Binding-site contacts:
Ligand atom O7 contacts residue ASN616 of chain 1.C at 4.2 Å.
Ligand atom N2 contacts residue ASN616 of chain 1.C at 2.9 Å (h-bond).
Ligand atom C1 contacts residue ASN616 of chain 1.C at 1.4 Å.
Ligand atom O5 contacts residue ASN616 of chain 1.C at 2.4 Å (h-bond).
Ligand atom O5 contacts residue CYS617 of chain 1.C at 4.5 Å.
Ligand atom C5 contacts residue ASN616 of chain 1.C at 3.7 Å.
Ligand atom C8 contacts residue ASN616 of chain 1.C at 4.5 Å.
Ligand atom C4 contacts residue ASN616 of chain 1.C at 4.2 Å.
Ligand atom C2 contacts residue ASN616 of chain 1.C at 2.5 Å.
Ligand atom C3 contacts residue ASN616 of chain 1.C at 3.8 Å.
Ligand atom C7 contacts residue ASN616 of chain 1.C at 3.8 Å.

Sequence of chain 1.C:
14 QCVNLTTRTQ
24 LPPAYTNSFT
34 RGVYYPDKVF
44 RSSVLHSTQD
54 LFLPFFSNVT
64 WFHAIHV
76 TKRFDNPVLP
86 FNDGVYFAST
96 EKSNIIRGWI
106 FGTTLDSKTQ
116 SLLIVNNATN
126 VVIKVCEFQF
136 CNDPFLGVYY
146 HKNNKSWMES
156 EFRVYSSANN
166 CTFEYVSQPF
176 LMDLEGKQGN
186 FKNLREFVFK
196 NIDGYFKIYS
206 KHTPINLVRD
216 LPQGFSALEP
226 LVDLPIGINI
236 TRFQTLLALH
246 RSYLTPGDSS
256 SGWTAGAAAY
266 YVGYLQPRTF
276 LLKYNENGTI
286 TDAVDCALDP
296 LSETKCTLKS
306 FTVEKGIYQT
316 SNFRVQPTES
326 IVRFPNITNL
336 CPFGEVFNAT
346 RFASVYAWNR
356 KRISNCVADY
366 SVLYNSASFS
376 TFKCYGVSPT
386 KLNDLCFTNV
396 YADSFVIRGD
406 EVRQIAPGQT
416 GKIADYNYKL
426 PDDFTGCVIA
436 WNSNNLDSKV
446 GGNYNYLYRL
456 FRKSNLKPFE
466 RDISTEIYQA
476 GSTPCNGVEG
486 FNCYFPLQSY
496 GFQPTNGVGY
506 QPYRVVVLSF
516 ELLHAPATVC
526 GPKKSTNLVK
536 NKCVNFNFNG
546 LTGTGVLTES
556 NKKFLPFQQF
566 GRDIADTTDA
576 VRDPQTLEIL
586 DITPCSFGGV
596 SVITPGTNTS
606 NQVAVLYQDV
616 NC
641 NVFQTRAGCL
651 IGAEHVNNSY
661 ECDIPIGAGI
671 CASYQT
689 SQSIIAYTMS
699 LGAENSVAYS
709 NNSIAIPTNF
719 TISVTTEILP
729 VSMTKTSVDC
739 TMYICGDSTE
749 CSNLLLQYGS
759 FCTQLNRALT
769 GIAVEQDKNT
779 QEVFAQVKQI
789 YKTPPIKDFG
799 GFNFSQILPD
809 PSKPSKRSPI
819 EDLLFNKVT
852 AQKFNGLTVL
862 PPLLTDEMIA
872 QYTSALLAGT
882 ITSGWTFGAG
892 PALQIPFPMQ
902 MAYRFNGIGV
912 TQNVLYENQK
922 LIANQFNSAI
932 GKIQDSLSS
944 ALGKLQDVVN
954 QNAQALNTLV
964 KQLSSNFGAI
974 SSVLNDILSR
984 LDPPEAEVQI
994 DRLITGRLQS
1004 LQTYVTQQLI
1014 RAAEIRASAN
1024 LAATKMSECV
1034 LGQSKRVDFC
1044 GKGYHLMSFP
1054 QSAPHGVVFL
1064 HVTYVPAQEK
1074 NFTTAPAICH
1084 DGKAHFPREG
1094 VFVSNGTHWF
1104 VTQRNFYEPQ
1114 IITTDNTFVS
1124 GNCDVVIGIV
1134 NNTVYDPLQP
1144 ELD

This small molecule binds to this protein.
Small molecule (SMILES): CC(=O)N[C@@H]1[C@@H](O)[C@H](O)[C@@H](CO)O[C@H]1O